The protein below binds the small molecule below.
Small molecule (SMILES): CC[C@H](C)[C@H](NC(=O)[C@@H](N)CS)C(=O)N[C@@H](CC(N)=O)C(=O)NCC(=O)N[C@H](C(=O)N[C@H](C(=O)N[C@@H](CC1=CN=C2C=CC=CC12)C(=O)N[C@H](C(=O)N[C@H](C(=O)O)C(C)C)[C@@H](C)O)C(C)C)C(C)C

Binding-site contacts:
Ligand atom CG2 contacts residue ASP77 of chain 1.A at 3.6 Å.
Ligand atom CG1 contacts residue TYR7 of chain 1.A at 3.4 Å (hydrophobic).
Ligand atom CG contacts residue VAL152 of chain 1.A at 3.5 Å (hydrophobic).
Ligand atom CG1 contacts residue GLU63 of chain 1.A at 3.7 Å.
Ligand atom CG1 contacts residue ASP77 of chain 1.A at 3.6 Å.
Ligand atom C contacts residue THR143 of chain 1.A at 3.5 Å.
Ligand atom CA contacts residue LYS66 of chain 1.A at 3.6 Å.
Ligand atom N contacts residue TYR99 of chain 1.A at 3.1 Å (h-bond).
Ligand atom CA contacts residue ASP77 of chain 1.A at 3.2 Å.
Ligand atom CG2 contacts residue TYR99 of chain 1.A at 3.7 Å (hydrophobic).
Ligand atom CB contacts residue THR143 of chain 1.A at 3.7 Å.
Ligand atom C contacts residue TYR7 of chain 1.A at 3.5 Å (hydrophobic).
Ligand atom N contacts residue GLU63 of chain 1.A at 3.0 Å (salt-bridge).
Ligand atom CA contacts residue TYR7 of chain 1.A at 3.3 Å (hydrophobic).
Ligand atom CG2 contacts residue LYS146 of chain 1.A at 3.3 Å.
Ligand atom N contacts residue ASP77 of chain 1.A at 2.9 Å (salt-bridge).
Ligand atom O contacts residue TYR159 of chain 1.A at 2.7 Å (h-bond).
Ligand atom CD1 contacts residue MET45 of chain 1.A at 3.3 Å (hydrophobic).
Ligand atom O contacts residue LYS66 of chain 1.A at 3.1 Å (salt-bridge).
Ligand atom ND2 contacts residue LEU156 of chain 1.A at 3.1 Å.
Ligand atom CG1 contacts residue HIS70 of chain 1.A at 3.4 Å.
Ligand atom CG2 contacts residue THR73 of chain 1.A at 3.2 Å.
Ligand atom CB contacts residue TYR99 of chain 1.A at 3.4 Å (hydrophobic).
Ligand atom O contacts residue HIS70 of chain 1.A at 3.3 Å (h-bond).
Ligand atom OG1 contacts residue ASP77 of chain 1.A at 2.5 Å (salt-bridge).
Ligand atom CA contacts residue TYR171 of chain 1.A at 3.6 Å (hydrophobic).
Ligand atom O contacts residue THR143 of chain 1.A at 2.5 Å (h-bond).
Ligand atom OXT contacts residue LYS146 of chain 1.A at 3.5 Å (salt-bridge).
Ligand atom CD1 contacts residue VAL152 of chain 1.A at 3.4 Å (hydrophobic).
Ligand atom N contacts residue TYR7 of chain 1.A at 3.6 Å.
Ligand atom N contacts residue TYR171 of chain 1.A at 3.0 Å (h-bond).
Ligand atom C contacts residue ASP77 of chain 1.A at 3.5 Å.
Ligand atom OG1 contacts residue VAL76 of chain 1.A at 3.6 Å.
Ligand atom CA contacts residue THR143 of chain 1.A at 3.7 Å.
Ligand atom N contacts residue TYR7 of chain 1.A at 2.6 Å (h-bond).
Ligand atom CG1 contacts residue TYR116 of chain 1.A at 3.6 Å (hydrophobic).
Ligand atom O contacts residue TRP147 of chain 1.A at 2.8 Å (h-bond).
Ligand atom CB contacts residue ASP77 of chain 1.A at 3.3 Å.
Ligand atom CB contacts residue TRP167 of chain 1.A at 3.5 Å (hydrophobic).
Ligand atom CB contacts residue GLU63 of chain 1.A at 3.5 Å.

Sequence of chain 1.A:
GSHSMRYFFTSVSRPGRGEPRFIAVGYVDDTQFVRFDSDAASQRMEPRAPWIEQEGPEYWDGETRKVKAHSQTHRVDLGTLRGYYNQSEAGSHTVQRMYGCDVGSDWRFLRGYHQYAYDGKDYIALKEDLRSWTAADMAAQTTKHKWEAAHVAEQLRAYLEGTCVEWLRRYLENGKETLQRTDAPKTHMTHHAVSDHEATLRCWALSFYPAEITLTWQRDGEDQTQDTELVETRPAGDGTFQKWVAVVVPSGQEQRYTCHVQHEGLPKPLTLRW